This protein binds this small molecule.
Small molecule (SMILES): CC(=O)N[C@@H]1[C@@H](O)[C@H](O)[C@@H](CO)O[C@H]1O

Binding-site contacts:
Ligand atom C1 contacts residue ASN206 of chain 1.B at 1.5 Å.
Ligand atom C7 contacts residue ASN206 of chain 1.B at 3.4 Å.
Ligand atom C5 contacts residue LYS196 of chain 1.B at 4.1 Å.
Ligand atom N2 contacts residue ASN206 of chain 1.B at 3.0 Å (h-bond).
Ligand atom C2 contacts residue ASN206 of chain 1.B at 2.6 Å.
Ligand atom O6 contacts residue LYS196 of chain 1.B at 4.1 Å.
Ligand atom O6 contacts residue ASP195 of chain 1.B at 4.4 Å.
Ligand atom C4 contacts residue ASN206 of chain 1.B at 4.3 Å.
Ligand atom O5 contacts residue ASN206 of chain 1.B at 2.4 Å (h-bond).
Ligand atom C5 contacts residue ASN206 of chain 1.B at 3.7 Å.
Ligand atom O7 contacts residue ASN206 of chain 1.B at 3.1 Å (h-bond).
Ligand atom C4 contacts residue LYS196 of chain 1.B at 4.5 Å.
Ligand atom C3 contacts residue ASN206 of chain 1.B at 3.9 Å.
Ligand atom O4 contacts residue LYS196 of chain 1.B at 3.7 Å.

Sequence of chain 1.B:
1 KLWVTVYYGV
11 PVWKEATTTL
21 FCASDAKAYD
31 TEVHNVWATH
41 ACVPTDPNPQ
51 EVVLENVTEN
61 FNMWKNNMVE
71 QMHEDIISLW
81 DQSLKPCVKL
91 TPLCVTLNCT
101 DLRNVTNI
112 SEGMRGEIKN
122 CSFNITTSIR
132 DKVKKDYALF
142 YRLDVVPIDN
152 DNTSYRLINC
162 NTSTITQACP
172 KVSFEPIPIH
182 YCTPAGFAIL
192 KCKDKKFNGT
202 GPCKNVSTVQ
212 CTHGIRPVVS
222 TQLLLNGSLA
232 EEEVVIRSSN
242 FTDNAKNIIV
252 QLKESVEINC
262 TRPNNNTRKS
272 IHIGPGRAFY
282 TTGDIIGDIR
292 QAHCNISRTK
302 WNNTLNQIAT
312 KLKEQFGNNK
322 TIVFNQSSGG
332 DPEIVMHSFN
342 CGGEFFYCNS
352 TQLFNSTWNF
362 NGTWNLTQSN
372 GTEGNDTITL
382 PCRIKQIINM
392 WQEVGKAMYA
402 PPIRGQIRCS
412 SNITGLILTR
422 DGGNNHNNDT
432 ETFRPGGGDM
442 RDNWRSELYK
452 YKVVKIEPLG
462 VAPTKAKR